Binding-site contacts:
Ligand atom C7 contacts residue LEU155 of chain 1.S at 3.6 Å (hydrophobic).
Ligand atom C7 contacts residue VAL151 of chain 1.S at 4.0 Å (hydrophobic).
Ligand atom N contacts residue TYR154 of chain 1.S at 3.7 Å.
Ligand atom O1 contacts residue TYR154 of chain 1.S at 2.7 Å.
Ligand atom C6 contacts residue LEU155 of chain 1.S at 4.0 Å (hydrophobic).
Ligand atom O3 contacts residue LYS37 of chain 1.S at 2.2 Å.
Ligand atom C7 contacts residue TYR154 of chain 1.S at 4.3 Å (hydrophobic).
Ligand atom C6 contacts residue VAL161 of chain 1.S at 4.0 Å (hydrophobic).
Ligand atom C9 contacts residue TYR154 of chain 1.S at 3.8 Å (hydrophobic).
Ligand atom S contacts residue LYS37 of chain 1.S at 3.6 Å.
Ligand atom C8 contacts residue VAL34 of chain 1.S at 3.6 Å (hydrophobic).
Ligand atom C16 contacts residue LYS37 of chain 1.S at 4.0 Å.
Ligand atom C3 contacts residue LYS37 of chain 1.S at 4.2 Å.
Ligand atom O3 contacts residue VAL34 of chain 1.S at 4.2 Å.
Ligand atom C16 contacts residue TYR154 of chain 1.S at 4.3 Å (hydrophobic).
Ligand atom C11 contacts residue TYR154 of chain 1.S at 3.7 Å (hydrophobic).
Ligand atom C12 contacts residue TYR154 of chain 1.S at 3.5 Å (hydrophobic).
Ligand atom O2 contacts residue LYS37 of chain 1.S at 4.3 Å.
Ligand atom C8 contacts residue TYR154 of chain 1.S at 3.9 Å (hydrophobic).
Ligand atom S contacts residue ALA38 of chain 1.S at 3.8 Å.
Ligand atom C13 contacts residue TYR154 of chain 1.S at 4.2 Å (hydrophobic).
Ligand atom C5 contacts residue TYR154 of chain 1.S at 4.2 Å (hydrophobic).
Ligand atom O2 contacts residue TYR154 of chain 1.S at 3.6 Å.
Ligand atom C2 contacts residue TYR154 of chain 1.S at 4.0 Å (hydrophobic).
Ligand atom C10 contacts residue TYR154 of chain 1.S at 3.8 Å (hydrophobic).
Ligand atom C1 contacts residue LYS37 of chain 1.S at 3.3 Å.
Ligand atom O2 contacts residue ALA38 of chain 1.S at 3.6 Å.
Ligand atom N contacts residue LYS37 of chain 1.S at 3.5 Å.
Ligand atom C10 contacts residue LYS37 of chain 1.S at 3.7 Å.
Ligand atom C6 contacts residue VAL34 of chain 1.S at 4.0 Å (hydrophobic).
Ligand atom C2 contacts residue LYS37 of chain 1.S at 3.5 Å.
Ligand atom C7 contacts residue VAL34 of chain 1.S at 3.7 Å (hydrophobic).
Ligand atom C9 contacts residue LYS37 of chain 1.S at 3.8 Å.
Ligand atom O3 contacts residue ALA38 of chain 1.S at 2.5 Å (h-bond).
Ligand atom C1 contacts residue TYR154 of chain 1.S at 3.8 Å (hydrophobic).
Ligand atom C11 contacts residue LYS37 of chain 1.S at 4.0 Å.
Ligand atom C8 contacts residue VAL151 of chain 1.S at 4.2 Å (hydrophobic).
Ligand atom O1 contacts residue LYS37 of chain 1.S at 4.0 Å.
Ligand atom C6 contacts residue PHE162 of chain 1.S at 3.7 Å (hydrophobic).
Ligand atom S contacts residue TYR154 of chain 1.S at 3.8 Å.

The protein below binds the small molecule below.
Small molecule (SMILES): O=S(=O)(O)c1cccc2cccc(Nc3ccccc3)c12

Sequence of chain 1.S:
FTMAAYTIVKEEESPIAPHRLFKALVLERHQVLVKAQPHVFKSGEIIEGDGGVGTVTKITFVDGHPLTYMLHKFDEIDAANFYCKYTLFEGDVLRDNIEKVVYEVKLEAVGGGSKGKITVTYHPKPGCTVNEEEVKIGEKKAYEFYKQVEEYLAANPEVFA